Binding-site contacts:
Ligand atom O6 contacts residue ASN137 of chain 1.B at 2.9 Å (h-bond).
Ligand atom O5 contacts residue ASN137 of chain 1.B at 3.9 Å.
Ligand atom C3 contacts residue ASN17 of chain 1.B at 3.8 Å.
Ligand atom C5 contacts residue ASN17 of chain 1.B at 3.7 Å.
Ligand atom C7 contacts residue ASN17 of chain 1.B at 3.9 Å.
Ligand atom C3 contacts residue ASN137 of chain 1.B at 4.4 Å.
Ligand atom C1 contacts residue ASN17 of chain 1.B at 1.4 Å.
Ligand atom C4 contacts residue ASN17 of chain 1.B at 4.2 Å.
Ligand atom N2 contacts residue ASN17 of chain 1.B at 2.9 Å (h-bond).
Ligand atom O5 contacts residue ASN17 of chain 1.B at 2.4 Å (h-bond).
Ligand atom C8 contacts residue CYS15 of chain 1.B at 4.1 Å (hydrophobic).
Ligand atom C6 contacts residue ASN137 of chain 1.B at 3.8 Å.
Ligand atom C1 contacts residue ASN137 of chain 1.B at 3.7 Å.
Ligand atom C2 contacts residue ASN17 of chain 1.B at 2.5 Å.
Ligand atom C5 contacts residue ASN137 of chain 1.B at 3.6 Å.

Sequence of chain 1.B:
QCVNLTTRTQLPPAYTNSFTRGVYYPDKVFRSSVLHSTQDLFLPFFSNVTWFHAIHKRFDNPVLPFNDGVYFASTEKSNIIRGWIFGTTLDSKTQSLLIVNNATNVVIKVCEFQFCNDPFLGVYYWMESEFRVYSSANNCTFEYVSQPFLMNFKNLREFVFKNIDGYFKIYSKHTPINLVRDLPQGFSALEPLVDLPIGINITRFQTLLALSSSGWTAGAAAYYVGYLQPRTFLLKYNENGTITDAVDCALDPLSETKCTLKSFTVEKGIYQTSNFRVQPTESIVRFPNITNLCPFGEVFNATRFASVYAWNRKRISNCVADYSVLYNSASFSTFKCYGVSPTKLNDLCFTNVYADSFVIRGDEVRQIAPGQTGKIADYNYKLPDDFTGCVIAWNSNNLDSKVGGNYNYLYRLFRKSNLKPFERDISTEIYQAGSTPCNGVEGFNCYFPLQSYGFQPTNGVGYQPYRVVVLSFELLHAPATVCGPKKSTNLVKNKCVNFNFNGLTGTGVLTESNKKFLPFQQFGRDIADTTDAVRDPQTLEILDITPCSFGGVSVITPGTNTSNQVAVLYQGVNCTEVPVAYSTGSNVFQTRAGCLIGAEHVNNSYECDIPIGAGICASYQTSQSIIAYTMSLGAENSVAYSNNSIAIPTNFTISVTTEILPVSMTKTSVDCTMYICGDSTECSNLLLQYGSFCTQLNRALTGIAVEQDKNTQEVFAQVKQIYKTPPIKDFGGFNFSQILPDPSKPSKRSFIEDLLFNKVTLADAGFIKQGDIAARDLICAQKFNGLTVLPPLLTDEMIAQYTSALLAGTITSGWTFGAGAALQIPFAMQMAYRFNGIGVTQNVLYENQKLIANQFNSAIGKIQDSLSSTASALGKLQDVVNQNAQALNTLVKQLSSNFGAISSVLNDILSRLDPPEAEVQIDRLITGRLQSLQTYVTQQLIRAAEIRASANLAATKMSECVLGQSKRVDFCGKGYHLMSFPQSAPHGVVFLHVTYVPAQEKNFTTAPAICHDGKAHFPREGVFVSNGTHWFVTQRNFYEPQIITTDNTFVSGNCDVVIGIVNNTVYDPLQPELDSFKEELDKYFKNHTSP

The protein below binds the small molecule below.
Small molecule (SMILES): CC(=O)N[C@H]1[C@H](O[C@H]2[C@H](O)[C@@H](NC(C)=O)CO[C@@H]2CO)O[C@H](CO)[C@@H](O)[C@@H]1O